A small-molecule ligand and the protein it binds are described below.
Small molecule (SMILES): CC(=O)N[C@H]1[C@H](O[C@H]2[C@H](O)[C@@H](NC(C)=O)CO[C@@H]2CO)O[C@H](CO)[C@@H](O)[C@@H]1O

Sequence of chain 47.G:
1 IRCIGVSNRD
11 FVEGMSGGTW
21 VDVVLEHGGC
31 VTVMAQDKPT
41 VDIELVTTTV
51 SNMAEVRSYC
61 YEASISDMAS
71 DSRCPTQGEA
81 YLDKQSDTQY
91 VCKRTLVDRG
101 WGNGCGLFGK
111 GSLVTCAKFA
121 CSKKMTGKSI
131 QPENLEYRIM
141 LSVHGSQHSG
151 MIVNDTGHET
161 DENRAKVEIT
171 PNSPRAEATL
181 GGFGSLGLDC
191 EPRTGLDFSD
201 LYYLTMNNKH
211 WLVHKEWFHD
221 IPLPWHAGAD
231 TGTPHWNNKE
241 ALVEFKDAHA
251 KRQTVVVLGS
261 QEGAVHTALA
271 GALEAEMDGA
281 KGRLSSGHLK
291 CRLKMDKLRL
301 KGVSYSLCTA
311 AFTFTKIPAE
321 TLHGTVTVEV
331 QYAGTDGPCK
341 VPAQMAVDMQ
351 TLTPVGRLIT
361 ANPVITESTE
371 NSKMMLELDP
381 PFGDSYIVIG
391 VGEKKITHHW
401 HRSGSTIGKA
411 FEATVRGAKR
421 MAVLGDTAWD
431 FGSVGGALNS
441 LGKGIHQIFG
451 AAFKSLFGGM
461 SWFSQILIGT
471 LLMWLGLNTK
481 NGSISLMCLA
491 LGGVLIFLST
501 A

Binding-site contacts:
Ligand atom C2 contacts residue THR156 of chain 47.G at 4.2 Å.
Ligand atom C7 contacts residue ASN154 of chain 47.G at 3.3 Å.
Ligand atom N2 contacts residue ASN154 of chain 47.G at 3.8 Å.
Ligand atom O5 contacts residue ASN154 of chain 47.G at 4.0 Å.
Ligand atom C2 contacts residue ASN154 of chain 47.G at 3.5 Å.
Ligand atom C8 contacts residue ASN154 of chain 47.G at 3.6 Å.
Ligand atom O6 contacts residue MET151 of chain 47.G at 3.4 Å.
Ligand atom C1 contacts residue ASN154 of chain 47.G at 3.4 Å.
Ligand atom C7 contacts residue THR156 of chain 47.G at 3.9 Å.
Ligand atom C1 contacts residue THR156 of chain 47.G at 3.6 Å.
Ligand atom N2 contacts residue THR156 of chain 47.G at 3.6 Å (h-bond).
Ligand atom C8 contacts residue THR156 of chain 47.G at 4.0 Å.
Ligand atom O7 contacts residue ASN154 of chain 47.G at 2.6 Å (h-bond).
Ligand atom C6 contacts residue MET151 of chain 47.G at 4.5 Å (hydrophobic).